The small molecule below binds the protein below.
Small molecule (SMILES): CC(=O)N[C@@H]1[C@@H](O)[C@H](O)[C@@H](CO)O[C@H]1O

Sequence of chain 2.A:
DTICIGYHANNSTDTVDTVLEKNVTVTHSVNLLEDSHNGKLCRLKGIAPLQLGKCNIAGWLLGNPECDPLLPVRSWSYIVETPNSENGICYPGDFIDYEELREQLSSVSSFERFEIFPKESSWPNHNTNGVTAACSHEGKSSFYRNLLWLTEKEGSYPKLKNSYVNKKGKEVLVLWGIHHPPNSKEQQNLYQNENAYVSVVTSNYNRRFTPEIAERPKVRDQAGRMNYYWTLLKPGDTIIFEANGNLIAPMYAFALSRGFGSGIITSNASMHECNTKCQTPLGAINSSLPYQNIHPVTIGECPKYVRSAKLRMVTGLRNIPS

Binding-site contacts:
Ligand atom C8 contacts residue THR13 of chain 2.A at 4.2 Å.
Ligand atom N2 contacts residue ASN11 of chain 2.A at 3.0 Å (h-bond).
Ligand atom C4 contacts residue ASN11 of chain 2.A at 4.1 Å.
Ligand atom C5 contacts residue ASN11 of chain 2.A at 3.5 Å.
Ligand atom O7 contacts residue ASN11 of chain 2.A at 2.7 Å (h-bond).
Ligand atom C2 contacts residue ASN11 of chain 2.A at 2.4 Å.
Ligand atom O6 contacts residue ASN11 of chain 2.A at 4.5 Å.
Ligand atom C7 contacts residue ASN11 of chain 2.A at 3.1 Å.
Ligand atom C8 contacts residue ASN11 of chain 2.A at 4.3 Å.
Ligand atom O5 contacts residue ASN11 of chain 2.A at 2.2 Å (h-bond).
Ligand atom C1 contacts residue ASN11 of chain 2.A at 1.4 Å.
Ligand atom C3 contacts residue ASN11 of chain 2.A at 3.8 Å.